Sequence of chain 1.A:
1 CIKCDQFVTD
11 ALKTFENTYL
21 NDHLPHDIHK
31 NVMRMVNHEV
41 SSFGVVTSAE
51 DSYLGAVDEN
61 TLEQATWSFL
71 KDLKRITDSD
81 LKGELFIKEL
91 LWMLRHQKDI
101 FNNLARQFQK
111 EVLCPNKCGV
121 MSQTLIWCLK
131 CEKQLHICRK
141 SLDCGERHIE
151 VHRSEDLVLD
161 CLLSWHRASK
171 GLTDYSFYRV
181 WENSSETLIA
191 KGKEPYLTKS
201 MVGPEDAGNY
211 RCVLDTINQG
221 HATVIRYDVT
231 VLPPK

The protein below binds the small molecule below.
Small molecule (SMILES): CC(=O)N[C@@H]1[C@@H](O)[C@H](O)[C@@H](CO)O[C@H]1O

Binding-site contacts:
Ligand atom O7 contacts residue TRP181 of chain 1.A at 3.9 Å.
Ligand atom N2 contacts residue TRP181 of chain 1.A at 4.2 Å.
Ligand atom O6 contacts residue SER185 of chain 1.A at 4.2 Å.
Ligand atom C1 contacts residue ASN183 of chain 1.A at 1.4 Å.
Ligand atom C2 contacts residue ASN183 of chain 1.A at 2.4 Å.
Ligand atom O5 contacts residue SER185 of chain 1.A at 3.9 Å.
Ligand atom C1 contacts residue SER185 of chain 1.A at 4.3 Å.
Ligand atom C1 contacts residue TRP181 of chain 1.A at 4.3 Å (hydrophobic).
Ligand atom C5 contacts residue ASN183 of chain 1.A at 3.4 Å.
Ligand atom C7 contacts residue ASN183 of chain 1.A at 3.5 Å.
Ligand atom C8 contacts residue TRP181 of chain 1.A at 4.4 Å (hydrophobic).
Ligand atom C2 contacts residue TRP181 of chain 1.A at 4.1 Å (hydrophobic).
Ligand atom O7 contacts residue GLU182 of chain 1.A at 4.3 Å.
Ligand atom O6 contacts residue ASN183 of chain 1.A at 4.1 Å.
Ligand atom C7 contacts residue TRP181 of chain 1.A at 4.2 Å (hydrophobic).
Ligand atom C4 contacts residue ASN183 of chain 1.A at 3.8 Å.
Ligand atom N2 contacts residue ASN183 of chain 1.A at 3.3 Å (h-bond).
Ligand atom C6 contacts residue ASN183 of chain 1.A at 4.3 Å.
Ligand atom C3 contacts residue ASN183 of chain 1.A at 3.6 Å.
Ligand atom O5 contacts residue ASN183 of chain 1.A at 2.1 Å (h-bond).
Ligand atom O7 contacts residue ASN183 of chain 1.A at 2.9 Å (h-bond).